Binding-site contacts:
Ligand atom C8 contacts residue THR334 of chain 1.I at 3.7 Å.
Ligand atom C2 contacts residue SER350 of chain 1.I at 4.3 Å.
Ligand atom C5 contacts residue ASN325 of chain 1.I at 3.7 Å.
Ligand atom C2 contacts residue ASN325 of chain 1.I at 2.4 Å.
Ligand atom O7 contacts residue SER326 of chain 1.I at 3.1 Å (h-bond).
Ligand atom N2 contacts residue SER326 of chain 1.I at 4.4 Å.
Ligand atom C1 contacts residue SER350 of chain 1.I at 4.3 Å.
Ligand atom O7 contacts residue ASN325 of chain 1.I at 3.6 Å.
Ligand atom C7 contacts residue SER326 of chain 1.I at 3.4 Å.
Ligand atom O5 contacts residue ASN325 of chain 1.I at 2.4 Å (h-bond).
Ligand atom C4 contacts residue ASN325 of chain 1.I at 4.3 Å.
Ligand atom C1 contacts residue ASN325 of chain 1.I at 1.4 Å.
Ligand atom N2 contacts residue ASN325 of chain 1.I at 2.8 Å (h-bond).
Ligand atom N2 contacts residue SER350 of chain 1.I at 4.4 Å.
Ligand atom C8 contacts residue ASN325 of chain 1.I at 4.5 Å.
Ligand atom C7 contacts residue ASN325 of chain 1.I at 3.4 Å.
Ligand atom C8 contacts residue SER326 of chain 1.I at 3.3 Å.
Ligand atom C3 contacts residue ASN325 of chain 1.I at 3.8 Å.

A protein and the small-molecule ligand that binds it are described below.
Small molecule (SMILES): CC(=O)N[C@H]1[C@H](O[C@H]2[C@H](O)[C@@H](NC(C)=O)CO[C@@H]2CO)O[C@H](CO)[C@@H](O)[C@@H]1O

Sequence of chain 1.I:
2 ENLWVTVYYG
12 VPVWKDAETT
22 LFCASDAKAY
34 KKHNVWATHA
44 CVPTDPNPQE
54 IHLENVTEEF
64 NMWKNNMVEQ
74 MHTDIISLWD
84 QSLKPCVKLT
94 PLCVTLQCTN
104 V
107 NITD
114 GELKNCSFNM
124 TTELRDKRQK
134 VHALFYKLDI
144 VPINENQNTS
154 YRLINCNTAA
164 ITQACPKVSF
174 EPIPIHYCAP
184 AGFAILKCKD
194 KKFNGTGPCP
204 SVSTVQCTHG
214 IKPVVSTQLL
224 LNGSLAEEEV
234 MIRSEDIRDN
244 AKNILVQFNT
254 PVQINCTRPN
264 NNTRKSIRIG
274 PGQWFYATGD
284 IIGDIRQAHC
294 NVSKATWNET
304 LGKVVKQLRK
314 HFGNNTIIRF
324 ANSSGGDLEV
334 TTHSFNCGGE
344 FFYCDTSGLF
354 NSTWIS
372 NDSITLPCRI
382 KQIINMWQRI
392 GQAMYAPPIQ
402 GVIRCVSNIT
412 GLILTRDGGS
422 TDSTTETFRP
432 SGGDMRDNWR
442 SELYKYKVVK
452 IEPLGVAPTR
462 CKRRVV